Sequence of chain 1.A:
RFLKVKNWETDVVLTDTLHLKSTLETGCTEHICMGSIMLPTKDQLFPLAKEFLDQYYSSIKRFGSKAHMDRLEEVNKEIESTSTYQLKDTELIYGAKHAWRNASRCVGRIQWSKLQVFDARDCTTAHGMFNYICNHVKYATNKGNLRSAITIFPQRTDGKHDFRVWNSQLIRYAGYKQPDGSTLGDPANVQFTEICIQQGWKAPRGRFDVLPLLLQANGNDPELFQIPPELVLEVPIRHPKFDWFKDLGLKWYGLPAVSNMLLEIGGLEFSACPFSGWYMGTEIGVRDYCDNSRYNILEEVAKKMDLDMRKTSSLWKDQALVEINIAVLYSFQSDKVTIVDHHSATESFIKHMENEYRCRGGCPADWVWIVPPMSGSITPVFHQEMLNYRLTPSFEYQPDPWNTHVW

Binding-site contacts:
Ligand atom C13 contacts residue HEM1 of chain 1.C at 3.6 Å.
Ligand atom C07 contacts residue TYR410 of chain 1.A at 3.7 Å (hydrophobic).
Ligand atom C22 contacts residue HEM1 of chain 1.C at 3.4 Å.
Ligand atom C03 contacts residue LEU41 of chain 1.A at 3.7 Å (hydrophobic).
Ligand atom C03 contacts residue MET40 of chain 1.A at 3.8 Å (hydrophobic).
Ligand atom N21 contacts residue GLU296 of chain 1.A at 2.6 Å (salt-bridge).
Ligand atom C23 contacts residue HEM1 of chain 1.C at 3.2 Å.
Ligand atom C02 contacts residue TYR410 of chain 1.A at 3.2 Å (hydrophobic).
Ligand atom C26 contacts residue GLU296 of chain 1.A at 3.2 Å.
Ligand atom C05 contacts residue TYR410 of chain 1.A at 3.2 Å (hydrophobic).
Ligand atom N1' contacts residue H4B1 of chain 1.D at 3.8 Å.
Ligand atom C22 contacts residue TRP291 of chain 1.A at 3.4 Å (hydrophobic).
Ligand atom C22 contacts residue GLU296 of chain 1.A at 3.3 Å.
Ligand atom N02 contacts residue TYR410 of chain 1.A at 3.7 Å.
Ligand atom C04 contacts residue MET40 of chain 1.A at 3.4 Å (hydrophobic).
Ligand atom N02 contacts residue HEM1 of chain 1.C at 3.0 Å (h-bond).
Ligand atom C04 contacts residue TYR410 of chain 1.A at 3.4 Å (hydrophobic).
Ligand atom C06 contacts residue TYR410 of chain 1.A at 3.2 Å (hydrophobic).
Ligand atom C27 contacts residue HEM1 of chain 1.C at 3.5 Å.
Ligand atom N01 contacts residue TYR410 of chain 1.A at 3.3 Å.
Ligand atom C06 contacts residue HEM1 of chain 1.C at 3.2 Å.
Ligand atom O09 contacts residue HEM1 of chain 1.C at 3.5 Å (h-bond).
Ligand atom C10 contacts residue HEM1 of chain 1.C at 3.4 Å.
Ligand atom N02 contacts residue ARG118 of chain 1.A at 3.1 Å (salt-bridge).
Ligand atom C23 contacts residue TRP291 of chain 1.A at 3.7 Å (hydrophobic).
Ligand atom C13 contacts residue VAL271 of chain 1.A at 3.8 Å (hydrophobic).
Ligand atom C03 contacts residue TYR410 of chain 1.A at 3.4 Å (hydrophobic).
Ligand atom C05 contacts residue MET40 of chain 1.A at 3.5 Å (hydrophobic).
Ligand atom C11 contacts residue HEM1 of chain 1.C at 3.8 Å.
Ligand atom C5' contacts residue MET40 of chain 1.A at 3.5 Å (hydrophobic).
Ligand atom C08 contacts residue HEM1 of chain 1.C at 2.9 Å.
Ligand atom C27 contacts residue PHE288 of chain 1.A at 3.8 Å (hydrophobic).
Ligand atom C14 contacts residue GLU296 of chain 1.A at 3.0 Å.
Ligand atom C26 contacts residue PRO269 of chain 1.A at 3.8 Å (hydrophobic).
Ligand atom C27 contacts residue GLY290 of chain 1.A at 3.6 Å.
Ligand atom C02 contacts residue HEM1 of chain 1.C at 3.5 Å.
Ligand atom C12 contacts residue GLN182 of chain 1.A at 3.7 Å.
Ligand atom C07 contacts residue MET40 of chain 1.A at 3.8 Å (hydrophobic).
Ligand atom C07 contacts residue LEU41 of chain 1.A at 3.5 Å (hydrophobic).
Ligand atom N01 contacts residue HEM1 of chain 1.C at 2.6 Å (h-bond).

This protein binds this small molecule.
Small molecule (SMILES): Cc1ccnc(CCCCCO[C@H]2CNC[C@H]2Cc2cc(C)cc(N)n2)c1

Sequence of chain 1.B:
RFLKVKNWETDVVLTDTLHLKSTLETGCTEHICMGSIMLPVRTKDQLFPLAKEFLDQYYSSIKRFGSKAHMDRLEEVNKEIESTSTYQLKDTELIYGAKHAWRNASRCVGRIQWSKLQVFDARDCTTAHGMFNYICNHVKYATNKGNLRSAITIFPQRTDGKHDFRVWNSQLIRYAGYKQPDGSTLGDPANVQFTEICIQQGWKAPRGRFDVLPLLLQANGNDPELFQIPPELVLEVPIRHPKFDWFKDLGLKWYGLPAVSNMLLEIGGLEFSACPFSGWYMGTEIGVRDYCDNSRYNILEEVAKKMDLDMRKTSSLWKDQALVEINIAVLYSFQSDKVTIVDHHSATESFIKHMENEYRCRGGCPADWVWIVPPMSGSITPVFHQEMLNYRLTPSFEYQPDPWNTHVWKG